This protein binds this small molecule.
Small molecule (SMILES): CCOC(=O)/C=C/c1ccc(N)cc1

Binding-site contacts:
Ligand atom C07 contacts residue HIS403 of chain 1.C at 3.4 Å.
Ligand atom O03 contacts residue VAL425 of chain 1.C at 4.2 Å.
Ligand atom C10 contacts residue LEU399 of chain 1.C at 3.6 Å (hydrophobic).
Ligand atom N12 contacts residue LEU399 of chain 1.C at 3.8 Å.
Ligand atom C01 contacts residue VAL425 of chain 1.C at 3.0 Å (hydrophobic).
Ligand atom C09 contacts residue LEU430 of chain 1.C at 3.6 Å (hydrophobic).
Ligand atom O03 contacts residue HIS403 of chain 1.C at 3.2 Å.
Ligand atom C14 contacts residue LEU430 of chain 1.C at 3.7 Å (hydrophobic).
Ligand atom C11 contacts residue TYR48 of chain 1.C at 4.2 Å (hydrophobic).
Ligand atom C07 contacts residue LEU430 of chain 1.C at 3.9 Å (hydrophobic).
Ligand atom C08 contacts residue LEU430 of chain 1.C at 3.4 Å (hydrophobic).
Ligand atom O05 contacts residue HIS403 of chain 1.C at 3.6 Å.
Ligand atom C06 contacts residue LEU426 of chain 1.C at 4.3 Å (hydrophobic).
Ligand atom C02 contacts residue HIS403 of chain 1.C at 4.1 Å.
Ligand atom C04 contacts residue PRO427 of chain 1.C at 3.4 Å (hydrophobic).
Ligand atom N12 contacts residue ILE402 of chain 1.C at 4.2 Å.
Ligand atom C06 contacts residue HIS403 of chain 1.C at 3.1 Å.
Ligand atom O03 contacts residue ILE189 of chain 1.C at 4.3 Å.
Ligand atom C08 contacts residue HIS403 of chain 1.C at 3.9 Å.
Ligand atom O03 contacts residue LEU426 of chain 1.C at 4.2 Å.
Ligand atom C10 contacts residue LEU430 of chain 1.C at 4.0 Å (hydrophobic).
Ligand atom C09 contacts residue HIS403 of chain 1.C at 3.4 Å.
Ligand atom O03 contacts residue PRO427 of chain 1.C at 3.8 Å.
Ligand atom C10 contacts residue HIS403 of chain 1.C at 4.1 Å.
Ligand atom C06 contacts residue LEU430 of chain 1.C at 4.1 Å (hydrophobic).
Ligand atom C02 contacts residue VAL425 of chain 1.C at 3.4 Å (hydrophobic).
Ligand atom C07 contacts residue PRO427 of chain 1.C at 3.9 Å (hydrophobic).
Ligand atom C13 contacts residue LEU430 of chain 1.C at 4.1 Å (hydrophobic).
Ligand atom O05 contacts residue PRO427 of chain 1.C at 3.3 Å.
Ligand atom C02 contacts residue LEU426 of chain 1.C at 4.3 Å (hydrophobic).
Ligand atom C06 contacts residue PRO427 of chain 1.C at 3.5 Å (hydrophobic).
Ligand atom C11 contacts residue LEU399 of chain 1.C at 4.2 Å (hydrophobic).
Ligand atom N12 contacts residue TYR48 of chain 1.C at 2.8 Å (h-bond).
Ligand atom C04 contacts residue HIS403 of chain 1.C at 3.4 Å.
Ligand atom C01 contacts residue ILE189 of chain 1.C at 3.9 Å (hydrophobic).
Ligand atom C01 contacts residue LEU426 of chain 1.C at 4.2 Å (hydrophobic).
Ligand atom C11 contacts residue LEU430 of chain 1.C at 4.2 Å (hydrophobic).
Ligand atom C09 contacts residue LEU399 of chain 1.C at 3.9 Å (hydrophobic).
Ligand atom C02 contacts residue PRO427 of chain 1.C at 4.1 Å (hydrophobic).
Ligand atom C01 contacts residue GLU424 of chain 1.C at 3.5 Å.

Sequence of chain 1.C:
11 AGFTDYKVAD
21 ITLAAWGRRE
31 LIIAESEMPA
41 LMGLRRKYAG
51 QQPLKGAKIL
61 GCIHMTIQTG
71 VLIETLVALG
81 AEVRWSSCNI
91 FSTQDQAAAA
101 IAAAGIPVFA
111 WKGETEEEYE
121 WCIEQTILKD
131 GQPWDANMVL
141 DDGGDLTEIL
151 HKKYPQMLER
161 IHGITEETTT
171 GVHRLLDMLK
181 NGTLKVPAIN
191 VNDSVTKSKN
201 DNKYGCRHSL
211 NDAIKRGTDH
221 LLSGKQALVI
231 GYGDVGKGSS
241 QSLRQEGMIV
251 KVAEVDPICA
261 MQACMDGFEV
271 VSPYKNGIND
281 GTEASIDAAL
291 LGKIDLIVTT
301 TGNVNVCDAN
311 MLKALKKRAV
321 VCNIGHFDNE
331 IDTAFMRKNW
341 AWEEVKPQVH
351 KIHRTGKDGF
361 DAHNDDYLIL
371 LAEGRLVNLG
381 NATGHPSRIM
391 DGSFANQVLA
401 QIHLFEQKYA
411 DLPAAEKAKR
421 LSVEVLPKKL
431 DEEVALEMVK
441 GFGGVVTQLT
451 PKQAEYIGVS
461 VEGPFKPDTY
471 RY